Sequence of chain 1.A:
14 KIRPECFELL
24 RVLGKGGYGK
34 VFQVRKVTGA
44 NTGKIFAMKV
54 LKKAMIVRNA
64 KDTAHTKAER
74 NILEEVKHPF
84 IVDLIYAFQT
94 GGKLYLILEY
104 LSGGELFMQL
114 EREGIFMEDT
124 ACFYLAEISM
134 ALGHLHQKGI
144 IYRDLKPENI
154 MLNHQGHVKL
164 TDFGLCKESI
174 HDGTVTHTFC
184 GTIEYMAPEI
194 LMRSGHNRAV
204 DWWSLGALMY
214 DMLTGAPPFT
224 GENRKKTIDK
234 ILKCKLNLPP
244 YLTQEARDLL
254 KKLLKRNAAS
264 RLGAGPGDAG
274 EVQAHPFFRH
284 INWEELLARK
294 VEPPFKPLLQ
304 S

Binding-site contacts:
Ligand atom CBB contacts residue LEU54 of chain 1.A at 3.8 Å (hydrophobic).
Ligand atom FAD contacts residue LEU54 of chain 1.A at 3.4 Å.
Ligand atom FAC contacts residue TYR31 of chain 1.A at 3.5 Å.
Ligand atom C6 contacts residue LEU104 of chain 1.A at 3.7 Å (hydrophobic).
Ligand atom N1 contacts residue ALA50 of chain 1.A at 3.7 Å.
Ligand atom CAV contacts residue LYS170 of chain 1.A at 3.6 Å.
Ligand atom C4 contacts residue MET154 of chain 1.A at 3.6 Å (hydrophobic).
Ligand atom CAX contacts residue VAL34 of chain 1.A at 3.8 Å (hydrophobic).
Ligand atom CAM contacts residue MET154 of chain 1.A at 3.5 Å (hydrophobic).
Ligand atom C2 contacts residue MET154 of chain 1.A at 3.9 Å (hydrophobic).
Ligand atom N1 contacts residue GLU102 of chain 1.A at 3.8 Å.
Ligand atom C5 contacts residue ALA50 of chain 1.A at 3.9 Å (hydrophobic).
Ligand atom FAD contacts residue LYS52 of chain 1.A at 3.7 Å.
Ligand atom C6 contacts residue ALA50 of chain 1.A at 3.5 Å (hydrophobic).
Ligand atom N1 contacts residue TYR103 of chain 1.A at 3.8 Å.
Ligand atom CAY contacts residue VAL34 of chain 1.A at 3.9 Å (hydrophobic).
Ligand atom FAB contacts residue LYS33 of chain 1.A at 3.5 Å.
Ligand atom FAB contacts residue GLY32 of chain 1.A at 3.3 Å.
Ligand atom N3 contacts residue MET154 of chain 1.A at 3.5 Å (h-bond).
Ligand atom NAS contacts residue GLY27 of chain 1.A at 3.9 Å.
Ligand atom CAE contacts residue GLY29 of chain 1.A at 3.6 Å.
Ligand atom C2 contacts residue LEU26 of chain 1.A at 3.8 Å (hydrophobic).
Ligand atom CAF contacts residue GLY27 of chain 1.A at 3.6 Å.
Ligand atom FAB contacts residue LYS52 of chain 1.A at 3.9 Å.
Ligand atom FAC contacts residue GLY32 of chain 1.A at 3.4 Å.
Ligand atom C6 contacts residue GLU102 of chain 1.A at 3.4 Å.
Ligand atom C2 contacts residue LEU104 of chain 1.A at 3.5 Å (hydrophobic).
Ligand atom CAE contacts residue GLY32 of chain 1.A at 3.5 Å.
Ligand atom CAI contacts residue LYS170 of chain 1.A at 3.8 Å.
Ligand atom NAR contacts residue LYS170 of chain 1.A at 3.8 Å.
Ligand atom CAO contacts residue LYS170 of chain 1.A at 3.7 Å.
Ligand atom CAF contacts residue GLY29 of chain 1.A at 3.7 Å.
Ligand atom CAF contacts residue LYS28 of chain 1.A at 3.5 Å.
Ligand atom N3 contacts residue LEU26 of chain 1.A at 3.8 Å.
Ligand atom CAX contacts residue LYS170 of chain 1.A at 3.5 Å.
Ligand atom N1 contacts residue LEU104 of chain 1.A at 2.9 Å (h-bond).
Ligand atom CAY contacts residue LYS170 of chain 1.A at 3.9 Å.
Ligand atom NBA contacts residue MET154 of chain 1.A at 3.8 Å.
Ligand atom CAA contacts residue LEU101 of chain 1.A at 3.8 Å (hydrophobic).
Ligand atom FAB contacts residue LEU54 of chain 1.A at 3.1 Å.

The small molecule below binds the protein below.
Small molecule (SMILES): CCc1cncnc1N1CCN(Cc2nc3cc(C(F)(F)F)ccc3[nH]2)CC1